This small molecule binds to this protein.
Small molecule (SMILES): CC(=O)N[C@H]1[C@@H](O[P](=O)(O)O[P](=O)(O)OC[C@H]2O[C@@H](n3ccc(=O)[nH]c3=O)[C@H](O)[C@@H]2O)O[C@H](CO)[C@H](O)[C@@H]1O

Sequence of chain 1.A:
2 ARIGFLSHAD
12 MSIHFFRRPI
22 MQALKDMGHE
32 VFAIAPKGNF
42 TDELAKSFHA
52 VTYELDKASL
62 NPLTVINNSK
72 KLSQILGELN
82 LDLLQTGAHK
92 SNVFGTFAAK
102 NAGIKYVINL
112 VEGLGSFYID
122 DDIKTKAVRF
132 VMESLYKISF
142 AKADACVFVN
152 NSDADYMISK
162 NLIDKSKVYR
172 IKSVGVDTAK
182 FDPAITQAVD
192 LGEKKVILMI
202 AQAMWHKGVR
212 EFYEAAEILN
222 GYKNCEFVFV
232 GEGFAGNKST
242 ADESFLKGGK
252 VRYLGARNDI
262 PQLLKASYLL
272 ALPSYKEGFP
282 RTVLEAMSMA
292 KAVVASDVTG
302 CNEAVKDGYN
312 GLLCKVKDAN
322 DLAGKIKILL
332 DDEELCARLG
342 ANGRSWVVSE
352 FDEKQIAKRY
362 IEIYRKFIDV

Binding-site contacts:
Ligand atom C2' contacts residue GLU113 of chain 1.A at 3.5 Å.
Ligand atom O1B contacts residue LYS208 of chain 1.A at 3.0 Å (salt-bridge).
Ligand atom C5' contacts residue PHE17 of chain 1.A at 3.7 Å (hydrophobic).
Ligand atom O6' contacts residue GLU113 of chain 1.A at 2.8 Å (salt-bridge).
Ligand atom O3A contacts residue PHE17 of chain 1.A at 3.5 Å.
Ligand atom O3B contacts residue ARG282 of chain 1.A at 3.4 Å (salt-bridge).
Ligand atom O4 contacts residue ALA257 of chain 1.A at 3.2 Å.
Ligand atom O2' contacts residue GLU286 of chain 1.A at 2.7 Å (salt-bridge).
Ligand atom O4' contacts residue PHE280 of chain 1.A at 2.9 Å (h-bond).
Ligand atom O2 contacts residue ILE261 of chain 1.A at 3.4 Å.
Ligand atom O7' contacts residue LYS277 of chain 1.A at 3.5 Å (salt-bridge).
Ligand atom O3' contacts residue PRO281 of chain 1.A at 3.5 Å.
Ligand atom C7' contacts residue GLU278 of chain 1.A at 3.2 Å.
Ligand atom C2B contacts residue GLU286 of chain 1.A at 3.5 Å.
Ligand atom O3B contacts residue GLU286 of chain 1.A at 2.5 Å (salt-bridge).
Ligand atom O3' contacts residue GLU278 of chain 1.A at 2.5 Å (salt-bridge).
Ligand atom O2 contacts residue PHE16 of chain 1.A at 3.5 Å.
Ligand atom O4' contacts residue GLY279 of chain 1.A at 3.7 Å.
Ligand atom C2' contacts residue GLU278 of chain 1.A at 3.6 Å.
Ligand atom C4' contacts residue PHE280 of chain 1.A at 3.3 Å (hydrophobic).
Ligand atom O1A contacts residue ARG282 of chain 1.A at 3.4 Å (salt-bridge).
Ligand atom O5B contacts residue PHE17 of chain 1.A at 3.6 Å.
Ligand atom C6' contacts residue GLU113 of chain 1.A at 3.2 Å.
Ligand atom N3 contacts residue ARG258 of chain 1.A at 2.8 Å (salt-bridge).
Ligand atom O1' contacts residue PHE17 of chain 1.A at 3.5 Å.
Ligand atom O3' contacts residue GLY279 of chain 1.A at 2.9 Å (h-bond).
Ligand atom O6' contacts residue VAL175 of chain 1.A at 3.4 Å.
Ligand atom C2 contacts residue ARG258 of chain 1.A at 3.5 Å.
Ligand atom C3' contacts residue GLU278 of chain 1.A at 3.2 Å.
Ligand atom C8' contacts residue GLU113 of chain 1.A at 3.4 Å.
Ligand atom C3B contacts residue GLU286 of chain 1.A at 3.2 Å.
Ligand atom C8' contacts residue GLY114 of chain 1.A at 3.5 Å.
Ligand atom N2' contacts residue GLU278 of chain 1.A at 3.0 Å (salt-bridge).
Ligand atom O4 contacts residue VAL231 of chain 1.A at 3.4 Å.
Ligand atom O4 contacts residue ARG258 of chain 1.A at 3.1 Å (salt-bridge).
Ligand atom C8' contacts residue GLY279 of chain 1.A at 3.6 Å.
Ligand atom O2A contacts residue LYS208 of chain 1.A at 3.0 Å (salt-bridge).
Ligand atom O3' contacts residue PHE280 of chain 1.A at 3.5 Å (h-bond).
Ligand atom O7' contacts residue GLU278 of chain 1.A at 3.4 Å (salt-bridge).
Ligand atom O2 contacts residue ARG258 of chain 1.A at 3.4 Å (salt-bridge).